Binding-site contacts:
Ligand atom O5 contacts residue THR162 of chain 1.B at 3.4 Å.
Ligand atom C1 contacts residue ASN160 of chain 1.B at 1.4 Å.
Ligand atom C1 contacts residue THR162 of chain 1.B at 4.3 Å.
Ligand atom O7 contacts residue ASN160 of chain 1.B at 3.7 Å.
Ligand atom O3 contacts residue ASN160 of chain 1.B at 3.1 Å (h-bond).
Ligand atom C5 contacts residue THR162 of chain 1.B at 4.2 Å.
Ligand atom C6 contacts residue ASN160 of chain 1.B at 3.8 Å.
Ligand atom O6 contacts residue ASN163 of chain 1.B at 3.9 Å.
Ligand atom C7 contacts residue ASN160 of chain 1.B at 4.0 Å.
Ligand atom O5 contacts residue ASN163 of chain 1.B at 3.9 Å.
Ligand atom C6 contacts residue ASN163 of chain 1.B at 3.8 Å.
Ligand atom N2 contacts residue ASN160 of chain 1.B at 3.7 Å.
Ligand atom O5 contacts residue ASN160 of chain 1.B at 2.5 Å (h-bond).
Ligand atom C2 contacts residue ASN160 of chain 1.B at 2.6 Å.
Ligand atom C4 contacts residue ASN160 of chain 1.B at 4.1 Å.
Ligand atom O6 contacts residue THR162 of chain 1.B at 4.1 Å.
Ligand atom C5 contacts residue ASN160 of chain 1.B at 3.5 Å.
Ligand atom C3 contacts residue ASN160 of chain 1.B at 3.4 Å.

Sequence of chain 1.B:
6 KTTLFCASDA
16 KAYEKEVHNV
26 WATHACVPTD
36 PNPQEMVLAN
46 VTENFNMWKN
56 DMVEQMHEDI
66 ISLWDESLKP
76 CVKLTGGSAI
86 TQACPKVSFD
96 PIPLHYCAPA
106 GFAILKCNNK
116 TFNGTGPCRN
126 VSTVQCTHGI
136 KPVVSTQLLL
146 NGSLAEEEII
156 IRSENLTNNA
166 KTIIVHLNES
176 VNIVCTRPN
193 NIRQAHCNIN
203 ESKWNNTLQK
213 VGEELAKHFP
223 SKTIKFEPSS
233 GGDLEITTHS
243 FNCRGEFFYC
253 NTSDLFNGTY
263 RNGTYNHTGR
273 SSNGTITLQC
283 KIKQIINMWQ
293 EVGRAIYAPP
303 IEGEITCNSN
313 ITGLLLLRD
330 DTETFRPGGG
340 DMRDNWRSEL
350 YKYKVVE

A protein and the small-molecule ligand that binds it are described below.
Small molecule (SMILES): CC(=O)N[C@@H]1[C@@H](O)[C@H](O)[C@@H](CO)O[C@H]1O